The protein below binds the small molecule below.
Small molecule (SMILES): CC(=O)N[C@H]1[C@H](O[C@H]2[C@H](O)[C@@H](NC(C)=O)CO[C@@H]2CO)O[C@H](CO)[C@@H](O)[C@@H]1O

Binding-site contacts:
Ligand atom C8 contacts residue VAL29 of chain 1.E at 4.4 Å (hydrophobic).
Ligand atom C8 contacts residue PRO27 of chain 1.E at 4.3 Å (hydrophobic).
Ligand atom N2 contacts residue ASN30 of chain 1.E at 2.8 Å (h-bond).
Ligand atom C5 contacts residue ASN30 of chain 1.E at 4.3 Å.
Ligand atom O7 contacts residue PRO27 of chain 1.E at 3.4 Å.
Ligand atom C3 contacts residue PRO27 of chain 1.E at 4.4 Å (hydrophobic).
Ligand atom C7 contacts residue PRO28 of chain 1.E at 3.8 Å (hydrophobic).
Ligand atom O3 contacts residue PRO27 of chain 1.E at 3.2 Å.
Ligand atom N2 contacts residue PRO28 of chain 1.E at 3.9 Å.
Ligand atom C8 contacts residue ASN30 of chain 1.E at 4.0 Å.
Ligand atom O5 contacts residue ASN30 of chain 1.E at 4.2 Å.
Ligand atom C7 contacts residue PRO27 of chain 1.E at 4.1 Å (hydrophobic).
Ligand atom C8 contacts residue PRO28 of chain 1.E at 3.6 Å (hydrophobic).
Ligand atom C7 contacts residue ASN30 of chain 1.E at 3.8 Å.
Ligand atom C2 contacts residue ASN30 of chain 1.E at 3.3 Å.
Ligand atom C8 contacts residue ASN23 of chain 1.E at 4.5 Å.
Ligand atom C1 contacts residue ASN30 of chain 1.E at 3.1 Å.
Ligand atom C3 contacts residue ASN30 of chain 1.E at 3.5 Å.
Ligand atom O3 contacts residue ASN30 of chain 1.E at 4.5 Å.

Sequence of chain 1.E:
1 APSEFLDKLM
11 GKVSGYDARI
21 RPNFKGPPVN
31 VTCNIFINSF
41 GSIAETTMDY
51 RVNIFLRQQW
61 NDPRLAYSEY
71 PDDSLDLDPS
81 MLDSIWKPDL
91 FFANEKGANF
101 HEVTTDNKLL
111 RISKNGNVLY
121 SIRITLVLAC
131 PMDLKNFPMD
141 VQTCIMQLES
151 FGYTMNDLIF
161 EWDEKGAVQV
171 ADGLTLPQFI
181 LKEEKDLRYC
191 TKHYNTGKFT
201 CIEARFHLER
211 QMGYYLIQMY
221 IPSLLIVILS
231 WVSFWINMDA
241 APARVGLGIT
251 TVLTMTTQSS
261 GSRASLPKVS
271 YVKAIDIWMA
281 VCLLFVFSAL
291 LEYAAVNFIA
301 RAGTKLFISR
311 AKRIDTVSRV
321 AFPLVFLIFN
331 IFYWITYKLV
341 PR